Binding-site contacts:
Ligand atom C4' contacts residue TYR39 of chain 1.D at 3.6 Å (hydrophobic).
Ligand atom C4' contacts residue GLY64 of chain 1.D at 3.5 Å.
Ligand atom P contacts residue ARG68 of chain 1.D at 3.5 Å.
Ligand atom N3 contacts residue GLY38 of chain 1.D at 3.3 Å.
Ligand atom OP1 contacts residue LYS84 of chain 1.D at 3.5 Å (salt-bridge).
Ligand atom P contacts residue TYR39 of chain 1.D at 3.5 Å.
Ligand atom OP3 contacts residue ARG68 of chain 1.D at 2.5 Å (salt-bridge).
Ligand atom C1' contacts residue ARG35 of chain 1.D at 3.6 Å.
Ligand atom O5' contacts residue TYR39 of chain 1.D at 3.5 Å.
Ligand atom OP1 contacts residue LYS72 of chain 1.D at 3.2 Å (salt-bridge).
Ligand atom O4' contacts residue ARG35 of chain 1.D at 3.5 Å.
Ligand atom OP2 contacts residue ILE65 of chain 1.D at 3.6 Å.
Ligand atom OP1 contacts residue ARG68 of chain 1.D at 3.6 Å.
Ligand atom OP3 contacts residue LYS72 of chain 1.D at 2.3 Å (salt-bridge).
Ligand atom N9 contacts residue ARG35 of chain 1.D at 3.6 Å.
Ligand atom OP1 contacts residue GLY64 of chain 1.D at 2.6 Å (h-bond).
Ligand atom C8 contacts residue ARG35 of chain 1.D at 3.2 Å.
Ligand atom OP2 contacts residue ARG68 of chain 1.D at 3.1 Å.
Ligand atom C4 contacts residue TRP34 of chain 1.D at 3.4 Å (hydrophobic).
Ligand atom OP1 contacts residue GLY66 of chain 1.D at 2.9 Å (h-bond).
Ligand atom OP2 contacts residue ARG35 of chain 1.D at 2.6 Å (salt-bridge).
Ligand atom OP1 contacts residue PRO63 of chain 1.D at 3.5 Å.
Ligand atom O4' contacts residue TYR39 of chain 1.D at 3.4 Å.
Ligand atom O3' contacts residue ILE65 of chain 1.D at 3.5 Å (h-bond).
Ligand atom O6 contacts residue TRP34 of chain 1.D at 3.6 Å.
Ligand atom OP1 contacts residue TYR39 of chain 1.D at 2.4 Å (h-bond).
Ligand atom N1 contacts residue TRP34 of chain 1.D at 3.5 Å (h-bond).
Ligand atom OP1 contacts residue MET69 of chain 1.D at 2.8 Å (h-bond).
Ligand atom C5' contacts residue GLY64 of chain 1.D at 3.6 Å.
Ligand atom O3' contacts residue GLY64 of chain 1.D at 3.3 Å.
Ligand atom C2 contacts residue TRP34 of chain 1.D at 3.3 Å (hydrophobic).
Ligand atom O5' contacts residue ARG35 of chain 1.D at 2.9 Å (salt-bridge).
Ligand atom P contacts residue ARG35 of chain 1.D at 3.4 Å.
Ligand atom P contacts residue LYS72 of chain 1.D at 3.2 Å.
Ligand atom OP2 contacts residue ARG68 of chain 1.D at 3.5 Å (salt-bridge).
Ligand atom OP1 contacts residue TYR27 of chain 1.D at 3.0 Å (h-bond).
Ligand atom OP1 contacts residue NA1 of chain 1.J at 3.3 Å (h-bond).
Ligand atom O3' contacts residue MET69 of chain 1.D at 3.4 Å.
Ligand atom OP1 contacts residue ILE65 of chain 1.D at 3.5 Å (h-bond).
Ligand atom N3 contacts residue TRP34 of chain 1.D at 3.2 Å (h-bond).

Sequence of chain 1.D:
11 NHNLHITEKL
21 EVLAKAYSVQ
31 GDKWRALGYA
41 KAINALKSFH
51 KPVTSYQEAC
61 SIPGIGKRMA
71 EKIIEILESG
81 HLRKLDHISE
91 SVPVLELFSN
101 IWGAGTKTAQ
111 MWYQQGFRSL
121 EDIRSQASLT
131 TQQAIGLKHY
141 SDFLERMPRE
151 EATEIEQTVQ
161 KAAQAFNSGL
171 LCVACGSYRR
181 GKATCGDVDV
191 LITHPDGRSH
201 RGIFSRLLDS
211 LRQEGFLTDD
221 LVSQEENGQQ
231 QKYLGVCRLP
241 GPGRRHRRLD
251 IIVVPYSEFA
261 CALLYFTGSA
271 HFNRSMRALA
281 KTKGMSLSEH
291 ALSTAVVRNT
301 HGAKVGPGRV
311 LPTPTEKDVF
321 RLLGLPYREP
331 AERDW

This small molecule binds to this protein.
Small molecule (SMILES): Nc1ccn([C@H]2C[C@H](O[P](=O)(O)OC[C@H]3O[C@@H](n4cnc5c(=O)nc(N)[nH]c54)C[C@@H]3O)[C@@H](CO[P](=O)(O)O[C@H]3C[C@H](n4ccc(N)nc4=O)O[C@@H]3CO[P](=O)(O)O[C@H]3C[C@H](n4cnc5c(=O)nc(N)[nH]c54)O[C@@H]3COP(=O)(O)O)O2)c(=O)n1